Sequence of chain 1.B:
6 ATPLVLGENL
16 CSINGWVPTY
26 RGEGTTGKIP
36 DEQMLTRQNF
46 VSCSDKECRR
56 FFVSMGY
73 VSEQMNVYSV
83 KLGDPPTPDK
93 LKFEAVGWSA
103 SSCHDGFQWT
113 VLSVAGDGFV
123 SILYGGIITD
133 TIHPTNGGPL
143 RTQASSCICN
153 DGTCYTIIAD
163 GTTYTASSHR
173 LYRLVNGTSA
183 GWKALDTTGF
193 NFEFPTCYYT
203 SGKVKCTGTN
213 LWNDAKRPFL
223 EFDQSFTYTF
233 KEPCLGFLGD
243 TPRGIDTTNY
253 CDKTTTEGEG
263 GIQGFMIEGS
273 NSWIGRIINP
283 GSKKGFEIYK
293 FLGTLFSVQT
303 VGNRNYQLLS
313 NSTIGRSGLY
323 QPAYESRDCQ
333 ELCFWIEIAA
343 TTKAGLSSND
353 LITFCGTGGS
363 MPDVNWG

Sequence of chain 1.A:
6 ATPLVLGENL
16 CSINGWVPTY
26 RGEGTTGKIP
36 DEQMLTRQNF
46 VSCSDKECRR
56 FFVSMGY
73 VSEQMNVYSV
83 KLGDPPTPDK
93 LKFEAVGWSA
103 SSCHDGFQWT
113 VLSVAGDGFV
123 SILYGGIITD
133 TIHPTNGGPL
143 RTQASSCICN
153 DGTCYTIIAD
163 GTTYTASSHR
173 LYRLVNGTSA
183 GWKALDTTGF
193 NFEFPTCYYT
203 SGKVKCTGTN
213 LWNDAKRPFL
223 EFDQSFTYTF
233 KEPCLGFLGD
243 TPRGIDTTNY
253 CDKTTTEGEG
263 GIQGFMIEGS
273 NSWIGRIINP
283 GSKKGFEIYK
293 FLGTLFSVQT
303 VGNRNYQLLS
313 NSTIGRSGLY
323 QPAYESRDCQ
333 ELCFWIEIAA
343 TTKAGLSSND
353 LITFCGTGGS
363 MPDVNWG

Binding-site contacts:
Ligand atom C6 contacts residue PHE109 of chain 1.B at 4.0 Å (hydrophobic).
Ligand atom N2 contacts residue VAL177 of chain 1.B at 4.3 Å.
Ligand atom C7 contacts residue PHE109 of chain 1.B at 4.2 Å (hydrophobic).
Ligand atom O7 contacts residue ALA6 of chain 1.B at 3.6 Å.
Ligand atom C5 contacts residue PHE109 of chain 1.B at 3.7 Å (hydrophobic).
Ligand atom O5 contacts residue PHE109 of chain 1.B at 4.1 Å.
Ligand atom C8 contacts residue ALA6 of chain 1.B at 3.6 Å (hydrophobic).
Ligand atom C1 contacts residue ASN178 of chain 1.B at 1.4 Å.
Ligand atom O7 contacts residue ASP330 of chain 1.A at 4.2 Å.
Ligand atom N2 contacts residue ASN178 of chain 1.B at 2.9 Å (h-bond).
Ligand atom O7 contacts residue ASN178 of chain 1.B at 2.9 Å (h-bond).
Ligand atom C4 contacts residue ASN178 of chain 1.B at 4.2 Å.
Ligand atom C7 contacts residue ASN178 of chain 1.B at 3.3 Å.
Ligand atom C7 contacts residue VAL177 of chain 1.B at 4.4 Å (hydrophobic).
Ligand atom C2 contacts residue ASN178 of chain 1.B at 2.4 Å.
Ligand atom O5 contacts residue ASN178 of chain 1.B at 2.4 Å (h-bond).
Ligand atom C7 contacts residue ALA6 of chain 1.B at 4.1 Å (hydrophobic).
Ligand atom C8 contacts residue PHE109 of chain 1.B at 4.1 Å (hydrophobic).
Ligand atom O7 contacts residue PHE109 of chain 1.B at 4.3 Å.
Ligand atom C5 contacts residue ASN178 of chain 1.B at 3.7 Å.
Ligand atom C3 contacts residue ASN178 of chain 1.B at 3.7 Å.

This protein binds this small molecule.
Small molecule (SMILES): CC(=O)N[C@H]1[C@H](O[C@H]2[C@H](O)[C@@H](NC(C)=O)CO[C@@H]2CO)O[C@H](CO)[C@@H](O)[C@@H]1O